A small-molecule ligand and the protein it binds are described below.
Small molecule (SMILES): CC(=O)N[C@H]1[C@H](O[C@H]2[C@H](O)[C@@H](NC(C)=O)CO[C@@H]2CO)O[C@H](CO)[C@@H](O)[C@@H]1O

Sequence of chain 1.C:
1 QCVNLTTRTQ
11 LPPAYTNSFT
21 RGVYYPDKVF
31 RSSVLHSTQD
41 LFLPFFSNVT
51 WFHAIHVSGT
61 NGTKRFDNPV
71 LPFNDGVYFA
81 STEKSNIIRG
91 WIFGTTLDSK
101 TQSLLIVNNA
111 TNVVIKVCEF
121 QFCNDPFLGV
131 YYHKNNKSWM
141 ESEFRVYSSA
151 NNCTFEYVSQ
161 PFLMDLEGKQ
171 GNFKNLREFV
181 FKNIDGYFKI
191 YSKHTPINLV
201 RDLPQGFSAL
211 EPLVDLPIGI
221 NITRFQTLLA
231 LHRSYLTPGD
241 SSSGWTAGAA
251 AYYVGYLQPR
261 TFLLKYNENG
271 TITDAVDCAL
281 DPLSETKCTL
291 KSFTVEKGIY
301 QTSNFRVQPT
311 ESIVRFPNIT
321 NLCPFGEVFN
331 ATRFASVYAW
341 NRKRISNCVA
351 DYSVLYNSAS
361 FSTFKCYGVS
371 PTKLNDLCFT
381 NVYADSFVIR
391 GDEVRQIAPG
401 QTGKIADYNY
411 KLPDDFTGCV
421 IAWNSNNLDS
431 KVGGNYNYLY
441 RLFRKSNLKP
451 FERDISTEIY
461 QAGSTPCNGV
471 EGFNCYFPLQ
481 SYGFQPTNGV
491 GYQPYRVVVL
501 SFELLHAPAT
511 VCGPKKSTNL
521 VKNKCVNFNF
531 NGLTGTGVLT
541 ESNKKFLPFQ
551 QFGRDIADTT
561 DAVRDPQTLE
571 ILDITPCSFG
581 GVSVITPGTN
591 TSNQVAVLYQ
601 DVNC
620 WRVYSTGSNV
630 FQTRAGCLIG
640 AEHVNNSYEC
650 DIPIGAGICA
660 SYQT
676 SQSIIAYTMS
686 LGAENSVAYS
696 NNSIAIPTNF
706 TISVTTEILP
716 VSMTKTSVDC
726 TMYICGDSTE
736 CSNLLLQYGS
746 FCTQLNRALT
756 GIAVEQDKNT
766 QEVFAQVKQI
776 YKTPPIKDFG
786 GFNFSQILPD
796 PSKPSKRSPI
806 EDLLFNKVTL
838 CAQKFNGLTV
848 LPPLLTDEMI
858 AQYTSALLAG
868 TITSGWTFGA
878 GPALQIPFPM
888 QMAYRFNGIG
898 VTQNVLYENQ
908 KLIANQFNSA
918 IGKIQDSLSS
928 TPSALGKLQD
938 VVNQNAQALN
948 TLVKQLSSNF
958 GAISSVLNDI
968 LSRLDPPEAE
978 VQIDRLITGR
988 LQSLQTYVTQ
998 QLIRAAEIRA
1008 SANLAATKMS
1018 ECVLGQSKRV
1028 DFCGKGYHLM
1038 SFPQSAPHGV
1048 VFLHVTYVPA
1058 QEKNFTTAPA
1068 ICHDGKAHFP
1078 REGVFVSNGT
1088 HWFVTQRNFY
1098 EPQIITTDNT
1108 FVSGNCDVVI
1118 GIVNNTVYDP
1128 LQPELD

Binding-site contacts:
Ligand atom C5 contacts residue ASN135 of chain 1.C at 4.2 Å.
Ligand atom O5 contacts residue ASN136 of chain 1.C at 2.5 Å (h-bond).
Ligand atom O3 contacts residue ASN136 of chain 1.C at 2.9 Å (h-bond).
Ligand atom O7 contacts residue ASN136 of chain 1.C at 4.3 Å.
Ligand atom C2 contacts residue ASN136 of chain 1.C at 2.5 Å.
Ligand atom C1 contacts residue ASN136 of chain 1.C at 1.4 Å.
Ligand atom C7 contacts residue ASN136 of chain 1.C at 4.5 Å.
Ligand atom O6 contacts residue ASN135 of chain 1.C at 3.4 Å (h-bond).
Ligand atom C3 contacts residue ASN136 of chain 1.C at 3.1 Å.
Ligand atom C1 contacts residue LYS134 of chain 1.C at 4.2 Å.
Ligand atom O6 contacts residue ASN136 of chain 1.C at 3.9 Å.
Ligand atom O5 contacts residue ASN135 of chain 1.C at 3.5 Å (h-bond).
Ligand atom C6 contacts residue ASN135 of chain 1.C at 4.0 Å.
Ligand atom C4 contacts residue ASN136 of chain 1.C at 3.7 Å.
Ligand atom C5 contacts residue ASN136 of chain 1.C at 3.2 Å.
Ligand atom N2 contacts residue ASN136 of chain 1.C at 3.7 Å.
Ligand atom C1 contacts residue ASN135 of chain 1.C at 4.3 Å.
Ligand atom C6 contacts residue ASN136 of chain 1.C at 3.1 Å.